The small molecule below binds the protein below.
Small molecule (SMILES): CCN(CC)S(=O)(=O)c1cc(C(=O)Nc2ccccc2C(=O)O)ccc1Br

Binding-site contacts:
Ligand atom C11 contacts residue PHE328 of chain 1.D at 3.5 Å (hydrophobic).
Ligand atom N6 contacts residue ILE239 of chain 1.D at 3.7 Å.
Ligand atom C13 contacts residue PHE328 of chain 1.D at 3.6 Å (hydrophobic).
Ligand atom O15 contacts residue ILE239 of chain 1.D at 3.5 Å (h-bond).
Ligand atom O15 contacts residue ILE272 of chain 1.D at 3.5 Å.
Ligand atom C5 contacts residue ILE272 of chain 1.D at 3.7 Å (hydrophobic).
Ligand atom C7 contacts residue ALA268 of chain 1.D at 3.8 Å (hydrophobic).
Ligand atom C13 contacts residue ALA243 of chain 1.D at 4.0 Å (hydrophobic).
Ligand atom C9 contacts residue HIS266 of chain 1.D at 3.8 Å.
Ligand atom N6 contacts residue ALA268 of chain 1.D at 4.0 Å.
Ligand atom O25 contacts residue GLY236 of chain 1.D at 3.1 Å.
Ligand atom C5 contacts residue ILE239 of chain 1.D at 3.8 Å (hydrophobic).
Ligand atom C9 contacts residue ASN296 of chain 1.D at 3.3 Å.
Ligand atom C11 contacts residue HIS266 of chain 1.D at 4.0 Å.
Ligand atom C22 contacts residue ASN269 of chain 1.D at 4.0 Å.
Ligand atom C23 contacts residue PHE240 of chain 1.D at 3.5 Å (hydrophobic).
Ligand atom O45 contacts residue ASN296 of chain 1.D at 3.2 Å (h-bond).
Ligand atom C8 contacts residue ALA268 of chain 1.D at 3.6 Å (hydrophobic).
Ligand atom O25 contacts residue ARG237 of chain 1.D at 3.9 Å.
Ligand atom C9 contacts residue ALA268 of chain 1.D at 3.7 Å (hydrophobic).
Ligand atom C24 contacts residue PHE240 of chain 1.D at 3.6 Å (hydrophobic).
Ligand atom O45 contacts residue ALA268 of chain 1.D at 3.9 Å.
Ligand atom C17 contacts residue LEU177 of chain 1.D at 3.6 Å (hydrophobic).
Ligand atom C22 contacts residue ARG58 of chain 1.D at 3.2 Å.
Ligand atom C13 contacts residue ILE239 of chain 1.D at 3.3 Å (hydrophobic).
Ligand atom O15 contacts residue PHE240 of chain 1.D at 3.2 Å.
Ligand atom C12 contacts residue GLY329 of chain 1.D at 3.5 Å.
Ligand atom C14 contacts residue ILE239 of chain 1.D at 3.0 Å (hydrophobic).
Ligand atom O10 contacts residue ASN296 of chain 1.D at 2.8 Å (h-bond).
Ligand atom C11 contacts residue GLY329 of chain 1.D at 3.7 Å.
Ligand atom C21 contacts residue ARG58 of chain 1.D at 4.0 Å.
Ligand atom O10 contacts residue CYS133 of chain 1.D at 3.4 Å (h-bond).
Ligand atom BR contacts residue ARG58 of chain 1.D at 3.8 Å.
Ligand atom C7 contacts residue ILE239 of chain 1.D at 3.7 Å (hydrophobic).
Ligand atom BR contacts residue LEU177 of chain 1.D at 3.6 Å.
Ligand atom O15 contacts residue GLY236 of chain 1.D at 3.9 Å.
Ligand atom C12 contacts residue PHE328 of chain 1.D at 3.4 Å (hydrophobic).
Ligand atom O10 contacts residue HIS266 of chain 1.D at 3.0 Å (h-bond).
Ligand atom C16 contacts residue ALA268 of chain 1.D at 3.7 Å (hydrophobic).
Ligand atom C22 contacts residue ARG271 of chain 1.D at 3.0 Å.

Sequence of chain 1.D:
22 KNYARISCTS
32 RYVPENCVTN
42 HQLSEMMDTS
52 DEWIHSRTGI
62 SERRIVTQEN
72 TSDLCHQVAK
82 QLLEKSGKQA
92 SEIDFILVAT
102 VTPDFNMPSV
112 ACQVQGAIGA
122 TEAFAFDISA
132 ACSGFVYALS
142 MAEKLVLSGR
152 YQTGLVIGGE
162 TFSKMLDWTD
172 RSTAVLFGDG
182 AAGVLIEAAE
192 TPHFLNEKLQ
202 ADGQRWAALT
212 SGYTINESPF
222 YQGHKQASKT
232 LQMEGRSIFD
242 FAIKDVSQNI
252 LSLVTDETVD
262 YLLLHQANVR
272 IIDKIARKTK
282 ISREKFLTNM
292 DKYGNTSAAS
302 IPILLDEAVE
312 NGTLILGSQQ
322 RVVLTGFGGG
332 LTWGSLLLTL